Sequence of chain 2.F:
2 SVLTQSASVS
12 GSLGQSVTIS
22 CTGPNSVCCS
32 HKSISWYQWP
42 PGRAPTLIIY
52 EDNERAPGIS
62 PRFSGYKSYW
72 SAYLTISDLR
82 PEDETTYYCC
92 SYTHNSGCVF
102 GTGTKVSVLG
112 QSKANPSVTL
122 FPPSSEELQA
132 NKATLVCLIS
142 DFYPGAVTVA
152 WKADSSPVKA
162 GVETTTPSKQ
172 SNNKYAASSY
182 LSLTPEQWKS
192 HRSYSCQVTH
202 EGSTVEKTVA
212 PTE

Sequence of chain 2.A:
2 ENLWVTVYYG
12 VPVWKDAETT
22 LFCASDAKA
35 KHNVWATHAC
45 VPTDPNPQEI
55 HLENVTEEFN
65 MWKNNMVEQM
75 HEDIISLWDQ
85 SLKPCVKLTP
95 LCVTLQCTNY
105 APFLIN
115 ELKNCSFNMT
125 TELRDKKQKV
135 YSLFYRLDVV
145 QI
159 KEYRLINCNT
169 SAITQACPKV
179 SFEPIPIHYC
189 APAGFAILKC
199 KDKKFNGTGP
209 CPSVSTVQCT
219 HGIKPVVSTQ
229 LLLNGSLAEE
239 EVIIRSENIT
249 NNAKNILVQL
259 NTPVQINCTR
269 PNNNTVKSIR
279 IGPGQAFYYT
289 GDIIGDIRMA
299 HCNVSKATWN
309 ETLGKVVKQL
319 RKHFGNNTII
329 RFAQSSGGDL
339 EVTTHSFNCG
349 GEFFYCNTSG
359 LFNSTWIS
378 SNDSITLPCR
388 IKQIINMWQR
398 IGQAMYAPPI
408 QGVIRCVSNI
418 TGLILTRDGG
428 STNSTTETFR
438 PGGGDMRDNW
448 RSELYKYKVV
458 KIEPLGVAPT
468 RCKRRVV

A small-molecule ligand and the protein it binds are described below.
Small molecule (SMILES): CC(=O)N[C@H]1[C@H](O[C@H]2[C@H](O)[C@@H](NC(C)=O)CO[C@@H]2CO)O[C@H](CO)[C@@H](O[C@@H]2O[C@H](CO[C@H]3O[C@H](CO[C@H]4O[C@H](CO)[C@@H](O)[C@H](O)[C@@H]4O)[C@@H](O)[C@H](O[C@H]4O[C@H](CO)[C@@H](O)[C@H](O)[C@@H]4O)[C@@H]3O)[C@@H](O)[C@H](O[C@H]3O[C@H](CO)[C@@H](O)[C@H](O)[C@@H]3O)[C@@H]2O)[C@@H]1O

Sequence of chain 2.E:
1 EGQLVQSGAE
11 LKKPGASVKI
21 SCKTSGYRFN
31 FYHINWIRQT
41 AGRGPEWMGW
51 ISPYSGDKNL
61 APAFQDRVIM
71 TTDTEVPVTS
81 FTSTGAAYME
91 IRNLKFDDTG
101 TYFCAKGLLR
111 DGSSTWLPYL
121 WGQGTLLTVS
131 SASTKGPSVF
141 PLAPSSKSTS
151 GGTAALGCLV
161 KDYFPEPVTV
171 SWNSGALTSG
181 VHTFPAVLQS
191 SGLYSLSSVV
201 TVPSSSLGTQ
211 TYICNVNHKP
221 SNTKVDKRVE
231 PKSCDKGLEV

Binding-site contacts:
Ligand atom N2 contacts residue ASN58 of chain 2.A at 3.0 Å (h-bond).
Ligand atom C1 contacts residue ASN58 of chain 2.A at 1.4 Å.
Ligand atom C3 contacts residue HIS95 of chain 2.F at 3.6 Å.
Ligand atom O7 contacts residue ASN58 of chain 2.A at 3.1 Å (h-bond).
Ligand atom O2 contacts residue THR115 of chain 2.E at 3.2 Å.
Ligand atom C5 contacts residue ARG110 of chain 2.E at 3.3 Å.
Ligand atom C7 contacts residue SER17 of chain 2.B at 3.1 Å.
Ligand atom O6 contacts residue LYS58 of chain 2.E at 3.0 Å (salt-bridge).
Ligand atom C2 contacts residue GLY112 of chain 2.E at 3.4 Å.
Ligand atom O6 contacts residue ARG110 of chain 2.E at 3.0 Å (salt-bridge).
Ligand atom C2 contacts residue ARG110 of chain 2.E at 3.6 Å.
Ligand atom C8 contacts residue SER17 of chain 2.B at 3.5 Å.
Ligand atom O7 contacts residue SER52 of chain 2.E at 3.1 Å (h-bond).
Ligand atom O6 contacts residue PHE31 of chain 2.E at 3.2 Å.
Ligand atom O4 contacts residue ASP57 of chain 2.E at 2.7 Å (salt-bridge).
Ligand atom C2 contacts residue ASN58 of chain 2.A at 2.5 Å.
Ligand atom O3 contacts residue HIS95 of chain 2.F at 3.3 Å (h-bond).
Ligand atom C3 contacts residue ASP57 of chain 2.E at 3.6 Å.
Ligand atom O3 contacts residue GLY112 of chain 2.E at 3.6 Å (h-bond).
Ligand atom O4 contacts residue ASP111 of chain 2.E at 3.6 Å.
Ligand atom C7 contacts residue HIS33 of chain 2.E at 3.1 Å.
Ligand atom O5 contacts residue ARG110 of chain 2.E at 3.0 Å (salt-bridge).
Ligand atom C6 contacts residue TRP50 of chain 2.E at 3.6 Å (hydrophobic).
Ligand atom C5 contacts residue ASN58 of chain 2.A at 3.6 Å.
Ligand atom C7 contacts residue ASN58 of chain 2.A at 3.3 Å.
Ligand atom C1 contacts residue ARG110 of chain 2.E at 3.4 Å.
Ligand atom O7 contacts residue SER17 of chain 2.B at 2.4 Å (h-bond).
Ligand atom O4 contacts residue THR115 of chain 2.E at 3.6 Å.
Ligand atom C4 contacts residue ASP57 of chain 2.E at 3.5 Å.
Ligand atom O4 contacts residue SER113 of chain 2.E at 3.5 Å.
Ligand atom C2 contacts residue HIS95 of chain 2.F at 3.6 Å.
Ligand atom O2 contacts residue GLY112 of chain 2.E at 2.9 Å (h-bond).
Ligand atom C6 contacts residue ASP111 of chain 2.E at 3.4 Å.
Ligand atom C6 contacts residue LYS58 of chain 2.E at 3.5 Å.
Ligand atom O6 contacts residue ASP111 of chain 2.E at 2.7 Å (salt-bridge).
Ligand atom C8 contacts residue HIS33 of chain 2.E at 3.1 Å.
Ligand atom O5 contacts residue ASN58 of chain 2.A at 2.3 Å (h-bond).
Ligand atom C6 contacts residue ASN30 of chain 2.E at 3.5 Å.
Ligand atom C5 contacts residue GLY112 of chain 2.E at 3.4 Å.
Ligand atom O7 contacts residue HIS33 of chain 2.E at 3.3 Å (h-bond).

Sequence of chain 2.B:
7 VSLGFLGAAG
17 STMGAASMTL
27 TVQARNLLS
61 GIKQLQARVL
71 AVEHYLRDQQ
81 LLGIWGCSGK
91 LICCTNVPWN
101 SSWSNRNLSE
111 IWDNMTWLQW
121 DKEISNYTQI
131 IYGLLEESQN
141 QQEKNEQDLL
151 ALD